Sequence of chain 1.C:
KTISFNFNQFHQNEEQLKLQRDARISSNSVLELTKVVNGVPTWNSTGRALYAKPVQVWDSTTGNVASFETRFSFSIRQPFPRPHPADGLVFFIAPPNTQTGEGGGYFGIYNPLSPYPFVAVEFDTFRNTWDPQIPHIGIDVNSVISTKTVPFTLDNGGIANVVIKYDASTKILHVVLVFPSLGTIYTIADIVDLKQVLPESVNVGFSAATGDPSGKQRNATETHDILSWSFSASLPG

A protein and the small-molecule ligand that binds it are described below.
Small molecule (SMILES): CCO[C@@H]1O[C@H](CO)[C@H](O[C@H]2O[C@H](CO)[C@H](O)[C@H](O)[C@H]2O)[C@H](O)[C@H]1O

Binding-site contacts:
Ligand atom O5 contacts residue GLY215 of chain 1.C at 3.8 Å.
Ligand atom O3 contacts residue GLY104 of chain 1.C at 3.8 Å.
Ligand atom C8 contacts residue THR129 of chain 1.C at 4.2 Å.
Ligand atom O3 contacts residue HIS84 of chain 1.C at 4.1 Å.
Ligand atom C6 contacts residue ALA220 of chain 1.C at 3.7 Å (hydrophobic).
Ligand atom C4 contacts residue PHE126 of chain 1.C at 3.5 Å (hydrophobic).
Ligand atom C3 contacts residue GLY215 of chain 1.C at 4.2 Å.
Ligand atom O4 contacts residue ASP87 of chain 1.C at 2.7 Å (salt-bridge).
Ligand atom O4 contacts residue GLY104 of chain 1.C at 4.0 Å.
Ligand atom O3 contacts residue GLY105 of chain 1.C at 2.9 Å (h-bond).
Ligand atom O3 contacts residue ASN128 of chain 1.C at 3.2 Å (h-bond).
Ligand atom C3 contacts residue GLY105 of chain 1.C at 4.2 Å.
Ligand atom O6 contacts residue GLN217 of chain 1.C at 4.2 Å.
Ligand atom C3 contacts residue PHE126 of chain 1.C at 3.2 Å (hydrophobic).
Ligand atom C6 contacts residue SER214 of chain 1.C at 3.5 Å.
Ligand atom O3 contacts residue PHE126 of chain 1.C at 3.8 Å.
Ligand atom C5 contacts residue PHE126 of chain 1.C at 3.7 Å (hydrophobic).
Ligand atom O4 contacts residue GLY211 of chain 1.C at 3.5 Å.
Ligand atom C1 contacts residue SER214 of chain 1.C at 3.9 Å.
Ligand atom O3 contacts residue PHE126 of chain 1.C at 3.6 Å.
Ligand atom C4 contacts residue ASP212 of chain 1.C at 4.2 Å.
Ligand atom C6 contacts residue ASP212 of chain 1.C at 4.1 Å.
Ligand atom C2 contacts residue ASP212 of chain 1.C at 4.1 Å.
Ligand atom O5 contacts residue ASP212 of chain 1.C at 3.8 Å.
Ligand atom O4 contacts residue ASP212 of chain 1.C at 3.0 Å (salt-bridge).
Ligand atom C4 contacts residue GLY215 of chain 1.C at 3.9 Å.
Ligand atom O3 contacts residue ASP87 of chain 1.C at 2.6 Å (salt-bridge).
Ligand atom O2 contacts residue ASN128 of chain 1.C at 3.6 Å (h-bond).
Ligand atom C7 contacts residue THR129 of chain 1.C at 4.1 Å.
Ligand atom C6 contacts residue GLY211 of chain 1.C at 4.1 Å.
Ligand atom C1 contacts residue ASP212 of chain 1.C at 4.2 Å.
Ligand atom C6 contacts residue HIS84 of chain 1.C at 4.1 Å.
Ligand atom C4 contacts residue ASP87 of chain 1.C at 3.5 Å.
Ligand atom O3 contacts residue GLY215 of chain 1.C at 4.0 Å.
Ligand atom O6 contacts residue HIS84 of chain 1.C at 3.2 Å (h-bond).
Ligand atom C2 contacts residue PHE126 of chain 1.C at 4.3 Å (hydrophobic).
Ligand atom O6 contacts residue GLY215 of chain 1.C at 3.8 Å.
Ligand atom C3 contacts residue ASP87 of chain 1.C at 3.6 Å.
Ligand atom C3 contacts residue ASN128 of chain 1.C at 3.8 Å.
Ligand atom O6 contacts residue ALA220 of chain 1.C at 3.9 Å.